Sequence of chain 1.P:
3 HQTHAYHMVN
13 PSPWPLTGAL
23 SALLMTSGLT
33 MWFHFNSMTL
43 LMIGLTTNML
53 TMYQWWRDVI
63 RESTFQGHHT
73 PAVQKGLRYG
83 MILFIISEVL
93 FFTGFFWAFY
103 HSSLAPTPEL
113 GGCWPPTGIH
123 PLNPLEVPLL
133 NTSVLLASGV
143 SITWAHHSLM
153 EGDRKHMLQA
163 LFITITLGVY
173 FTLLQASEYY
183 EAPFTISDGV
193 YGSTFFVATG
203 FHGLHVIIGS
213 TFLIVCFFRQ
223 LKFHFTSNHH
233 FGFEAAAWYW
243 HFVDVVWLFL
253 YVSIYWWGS

Binding-site contacts:
Ligand atom O16 contacts residue TRP34 of chain 1.P at 4.0 Å.
Ligand atom C37 contacts residue PEK1 of chain 1.SB at 4.2 Å.
Ligand atom C4 contacts residue TRP34 of chain 1.P at 3.5 Å (hydrophobic).
Ligand atom C57 contacts residue SER61 of chain 1.T at 3.9 Å.
Ligand atom C18 contacts residue TRP34 of chain 1.P at 3.9 Å (hydrophobic).
Ligand atom C1 contacts residue PHE69 of chain 1.T at 4.1 Å (hydrophobic).
Ligand atom C4 contacts residue MET40 of chain 1.P at 3.7 Å (hydrophobic).
Ligand atom C10 contacts residue TRP62 of chain 1.T at 4.2 Å (hydrophobic).
Ligand atom C11 contacts residue GLY63 of chain 1.T at 4.0 Å.
Ligand atom C11 contacts residue TRP62 of chain 1.T at 4.2 Å (hydrophobic).
Ligand atom O1 contacts residue TRP62 of chain 1.T at 3.3 Å.
Ligand atom O6 contacts residue SER61 of chain 1.T at 4.2 Å.
Ligand atom O6 contacts residue TRP62 of chain 1.T at 3.6 Å.
Ligand atom C2 contacts residue PHE69 of chain 1.T at 4.2 Å (hydrophobic).
Ligand atom C43 contacts residue PEK1 of chain 1.SB at 3.5 Å.
Ligand atom C31 contacts residue PEK1 of chain 1.SB at 3.9 Å.
Ligand atom C19 contacts residue LEU43 of chain 1.P at 3.9 Å (hydrophobic).
Ligand atom C28 contacts residue PEK1 of chain 1.SB at 3.9 Å.
Ligand atom O6 contacts residue GLY63 of chain 1.T at 3.2 Å (h-bond).
Ligand atom O61 contacts residue MET40 of chain 1.P at 3.2 Å (h-bond).
Ligand atom C6 contacts residue MET40 of chain 1.P at 4.2 Å (hydrophobic).
Ligand atom O61 contacts residue SER61 of chain 1.T at 3.8 Å.
Ligand atom C8 contacts residue GLY63 of chain 1.T at 4.0 Å.
Ligand atom C43 contacts residue PGV1 of chain 1.UB at 4.2 Å.
Ligand atom C3 contacts residue MET40 of chain 1.P at 4.4 Å (hydrophobic).
Ligand atom C31 contacts residue LEU31 of chain 1.P at 3.7 Å (hydrophobic).
Ligand atom O5 contacts residue MET40 of chain 1.P at 3.7 Å.
Ligand atom C9 contacts residue TRP62 of chain 1.T at 3.9 Å (hydrophobic).
Ligand atom C57 contacts residue TRP62 of chain 1.T at 3.7 Å (hydrophobic).
Ligand atom C18 contacts residue PEK1 of chain 1.SB at 4.2 Å.
Ligand atom C6 contacts residue TRP34 of chain 1.P at 3.9 Å (hydrophobic).
Ligand atom O5 contacts residue TRP34 of chain 1.P at 3.0 Å.
Ligand atom C57 contacts residue MET40 of chain 1.P at 4.0 Å (hydrophobic).
Ligand atom O61 contacts residue TRP34 of chain 1.P at 2.8 Å (h-bond).
Ligand atom O7 contacts residue MET40 of chain 1.P at 4.3 Å.
Ligand atom O1 contacts residue GLY63 of chain 1.T at 4.1 Å.
Ligand atom C25 contacts residue LEU43 of chain 1.P at 4.3 Å (hydrophobic).
Ligand atom C57 contacts residue TRP34 of chain 1.P at 3.0 Å (hydrophobic).
Ligand atom C9 contacts residue GLY63 of chain 1.T at 3.7 Å.
Ligand atom C22 contacts residue PEK1 of chain 1.SB at 4.0 Å.

Sequence of chain 1.T:
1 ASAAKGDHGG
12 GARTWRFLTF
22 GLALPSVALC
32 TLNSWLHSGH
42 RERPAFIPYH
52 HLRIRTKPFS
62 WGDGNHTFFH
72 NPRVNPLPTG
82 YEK

The small molecule below binds the protein below.
Small molecule (SMILES): CCCCCCCCCCO[C@@H]1O[C@H](CO)[C@@H](O[C@H]2O[C@H](CO)[C@@H](O)[C@H](O)[C@H]2O)[C@H](O)[C@H]1O